The protein below binds the small molecule below.
Small molecule (SMILES): CC(=O)N[C@H]1[C@H](O[C@H]2[C@H](O)[C@@H](NC(C)=O)CO[C@@H]2CO)O[C@H](CO)[C@@H](O[C@@H]2O[C@H](CO)[C@@H](O)[C@H](O)[C@H]2O)[C@@H]1O

Binding-site contacts:
Ligand atom N2 contacts residue ASN50 of chain 1.D at 2.9 Å (h-bond).
Ligand atom N2 contacts residue TYR158 of chain 1.D at 4.4 Å.
Ligand atom C5 contacts residue SER157 of chain 1.D at 3.9 Å.
Ligand atom O4 contacts residue TYR113 of chain 1.D at 3.4 Å.
Ligand atom O2 contacts residue VAL115 of chain 1.D at 3.1 Å.
Ligand atom O5 contacts residue SER157 of chain 1.D at 4.2 Å.
Ligand atom C5 contacts residue ASN50 of chain 1.D at 3.8 Å.
Ligand atom C5 contacts residue TYR113 of chain 1.D at 3.8 Å (hydrophobic).
Ligand atom O2 contacts residue TYR113 of chain 1.D at 3.1 Å (h-bond).
Ligand atom N2 contacts residue SER157 of chain 1.D at 3.9 Å.
Ligand atom C4 contacts residue TYR113 of chain 1.D at 4.3 Å (hydrophobic).
Ligand atom C7 contacts residue ASN50 of chain 1.D at 4.0 Å.
Ligand atom C1 contacts residue TYR113 of chain 1.D at 4.0 Å (hydrophobic).
Ligand atom O3 contacts residue SER157 of chain 1.D at 4.0 Å.
Ligand atom C2 contacts residue SER157 of chain 1.D at 3.9 Å.
Ligand atom O6 contacts residue GLN159 of chain 1.D at 3.2 Å (h-bond).
Ligand atom C2 contacts residue TYR113 of chain 1.D at 4.1 Å (hydrophobic).
Ligand atom C6 contacts residue TYR113 of chain 1.D at 3.9 Å (hydrophobic).
Ligand atom O4 contacts residue SER157 of chain 1.D at 4.2 Å.
Ligand atom C3 contacts residue ASN50 of chain 1.D at 3.9 Å.
Ligand atom O5 contacts residue ASN50 of chain 1.D at 2.5 Å (h-bond).
Ligand atom C8 contacts residue ASP145 of chain 1.D at 3.1 Å.
Ligand atom O6 contacts residue TYR113 of chain 1.D at 3.8 Å.
Ligand atom C2 contacts residue ASN50 of chain 1.D at 2.5 Å.
Ligand atom C1 contacts residue ASN50 of chain 1.D at 1.5 Å.
Ligand atom C8 contacts residue TYR158 of chain 1.D at 3.5 Å (hydrophobic).
Ligand atom C6 contacts residue GLN159 of chain 1.D at 4.4 Å.
Ligand atom C8 contacts residue SER157 of chain 1.D at 3.9 Å.
Ligand atom C7 contacts residue SER157 of chain 1.D at 4.1 Å.
Ligand atom C1 contacts residue SER157 of chain 1.D at 3.5 Å.
Ligand atom C4 contacts residue ASN50 of chain 1.D at 4.4 Å.
Ligand atom C2 contacts residue VAL115 of chain 1.D at 4.4 Å (hydrophobic).
Ligand atom C7 contacts residue TYR158 of chain 1.D at 4.5 Å (hydrophobic).
Ligand atom C3 contacts residue SER157 of chain 1.D at 3.5 Å.
Ligand atom C4 contacts residue SER157 of chain 1.D at 4.2 Å.

Sequence of chain 1.D:
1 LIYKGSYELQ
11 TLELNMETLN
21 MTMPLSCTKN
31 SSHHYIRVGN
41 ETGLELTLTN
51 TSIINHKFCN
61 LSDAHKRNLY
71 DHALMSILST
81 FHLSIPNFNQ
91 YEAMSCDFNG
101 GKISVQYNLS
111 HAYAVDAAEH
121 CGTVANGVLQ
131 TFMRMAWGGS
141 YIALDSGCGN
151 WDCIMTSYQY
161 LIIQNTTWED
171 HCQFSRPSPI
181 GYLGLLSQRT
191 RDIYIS